Binding-site contacts:
Ligand atom C4 contacts residue ASN36 of chain 1.D at 3.9 Å.
Ligand atom C5 contacts residue GLU35 of chain 1.D at 4.3 Å.
Ligand atom O5 contacts residue ASN36 of chain 1.D at 2.3 Å (h-bond).
Ligand atom O6 contacts residue GLU35 of chain 1.D at 4.2 Å.
Ligand atom C2 contacts residue TYR23 of chain 1.D at 3.2 Å (hydrophobic).
Ligand atom O6 contacts residue ASN36 of chain 1.D at 3.5 Å (h-bond).
Ligand atom C3 contacts residue ASN36 of chain 1.D at 3.9 Å.
Ligand atom N2 contacts residue ASN36 of chain 1.D at 3.5 Å (h-bond).
Ligand atom C1 contacts residue TYR23 of chain 1.D at 3.7 Å (hydrophobic).
Ligand atom C7 contacts residue SER6 of chain 1.D at 4.3 Å.
Ligand atom C2 contacts residue ASN36 of chain 1.D at 2.8 Å.
Ligand atom C6 contacts residue GLU35 of chain 1.D at 3.2 Å.
Ligand atom C4 contacts residue GLU35 of chain 1.D at 4.3 Å.
Ligand atom N2 contacts residue PRO8 of chain 1.D at 4.1 Å.
Ligand atom C8 contacts residue SER6 of chain 1.D at 3.7 Å.
Ligand atom C6 contacts residue ASN36 of chain 1.D at 2.8 Å.
Ligand atom C1 contacts residue ASN36 of chain 1.D at 1.5 Å.
Ligand atom N2 contacts residue TYR23 of chain 1.D at 3.1 Å (h-bond).
Ligand atom C7 contacts residue TYR23 of chain 1.D at 4.2 Å (hydrophobic).
Ligand atom C5 contacts residue ASN36 of chain 1.D at 3.0 Å.

This protein binds this small molecule.
Small molecule (SMILES): CC(=O)N[C@@H]1[C@@H](O)[C@H](O)[C@@H](CO)O[C@H]1O

Sequence of chain 1.D:
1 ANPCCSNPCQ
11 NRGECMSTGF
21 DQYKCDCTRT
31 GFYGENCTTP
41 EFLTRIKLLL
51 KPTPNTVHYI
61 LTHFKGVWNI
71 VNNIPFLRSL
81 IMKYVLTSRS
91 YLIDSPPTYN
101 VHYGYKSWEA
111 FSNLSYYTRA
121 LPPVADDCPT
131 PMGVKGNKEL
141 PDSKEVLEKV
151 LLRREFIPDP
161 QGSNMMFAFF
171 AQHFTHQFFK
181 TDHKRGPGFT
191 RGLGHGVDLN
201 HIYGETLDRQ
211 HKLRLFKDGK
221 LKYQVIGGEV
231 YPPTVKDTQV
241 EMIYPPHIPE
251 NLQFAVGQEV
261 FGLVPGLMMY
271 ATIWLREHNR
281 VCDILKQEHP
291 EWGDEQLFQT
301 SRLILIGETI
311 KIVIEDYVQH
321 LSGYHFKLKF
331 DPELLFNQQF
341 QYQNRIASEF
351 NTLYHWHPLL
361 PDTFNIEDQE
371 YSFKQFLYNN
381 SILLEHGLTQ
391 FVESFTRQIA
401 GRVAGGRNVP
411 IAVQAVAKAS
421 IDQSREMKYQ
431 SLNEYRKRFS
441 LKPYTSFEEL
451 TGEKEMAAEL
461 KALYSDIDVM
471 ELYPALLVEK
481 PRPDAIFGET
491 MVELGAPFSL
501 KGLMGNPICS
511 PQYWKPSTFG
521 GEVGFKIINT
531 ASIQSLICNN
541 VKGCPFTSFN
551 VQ